Sequence of chain 1.X:
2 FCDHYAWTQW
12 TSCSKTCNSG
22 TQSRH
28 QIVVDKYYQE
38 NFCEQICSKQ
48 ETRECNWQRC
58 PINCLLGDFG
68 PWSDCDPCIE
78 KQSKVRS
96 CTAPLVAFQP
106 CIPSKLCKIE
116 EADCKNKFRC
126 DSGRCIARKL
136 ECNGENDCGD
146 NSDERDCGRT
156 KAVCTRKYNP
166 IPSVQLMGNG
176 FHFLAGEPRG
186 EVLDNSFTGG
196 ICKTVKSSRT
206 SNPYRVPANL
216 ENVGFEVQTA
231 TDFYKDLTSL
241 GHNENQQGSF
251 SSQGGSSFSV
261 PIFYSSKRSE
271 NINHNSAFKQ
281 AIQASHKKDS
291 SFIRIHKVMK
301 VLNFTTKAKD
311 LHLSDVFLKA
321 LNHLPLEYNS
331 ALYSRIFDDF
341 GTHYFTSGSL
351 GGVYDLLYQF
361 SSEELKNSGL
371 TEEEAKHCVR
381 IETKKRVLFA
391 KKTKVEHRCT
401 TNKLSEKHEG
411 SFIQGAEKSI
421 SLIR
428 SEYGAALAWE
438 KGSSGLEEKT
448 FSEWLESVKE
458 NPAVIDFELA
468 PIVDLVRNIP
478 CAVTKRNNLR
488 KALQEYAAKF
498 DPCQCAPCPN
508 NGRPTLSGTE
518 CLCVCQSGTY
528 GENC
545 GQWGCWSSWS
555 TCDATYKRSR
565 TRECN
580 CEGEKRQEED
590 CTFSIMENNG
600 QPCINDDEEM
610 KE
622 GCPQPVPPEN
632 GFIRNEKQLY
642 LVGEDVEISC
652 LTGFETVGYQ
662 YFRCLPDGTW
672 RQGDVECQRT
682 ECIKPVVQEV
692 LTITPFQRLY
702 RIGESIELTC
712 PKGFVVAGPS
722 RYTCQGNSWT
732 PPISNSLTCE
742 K

The small molecule below binds the protein below.
Small molecule (SMILES): CC(=O)N[C@@H]1[C@@H](O)[C@H](O)[C@@H](CO)O[C@H]1O

Binding-site contacts:
Ligand atom O5 contacts residue ASN180 of chain 1.U at 2.5 Å (h-bond).
Ligand atom O5 contacts residue ILE413 of chain 1.X at 4.2 Å.
Ligand atom O3 contacts residue LYS224 of chain 1.U at 3.7 Å.
Ligand atom C6 contacts residue ILE413 of chain 1.X at 3.9 Å (hydrophobic).
Ligand atom O7 contacts residue ASN180 of chain 1.U at 4.1 Å.
Ligand atom O5 contacts residue TYR179 of chain 1.U at 4.4 Å.
Ligand atom O7 contacts residue LYS222 of chain 1.U at 3.9 Å.
Ligand atom C7 contacts residue ASN180 of chain 1.U at 3.2 Å.
Ligand atom C3 contacts residue ASN180 of chain 1.U at 3.8 Å.
Ligand atom C5 contacts residue ILE413 of chain 1.X at 4.4 Å (hydrophobic).
Ligand atom C5 contacts residue ASN180 of chain 1.U at 3.8 Å.
Ligand atom C4 contacts residue ASN180 of chain 1.U at 4.3 Å.
Ligand atom C2 contacts residue ASN180 of chain 1.U at 2.4 Å.
Ligand atom C8 contacts residue ASN180 of chain 1.U at 3.3 Å.
Ligand atom C8 contacts residue LYS224 of chain 1.U at 3.6 Å.
Ligand atom N2 contacts residue ASN180 of chain 1.U at 2.8 Å (h-bond).
Ligand atom C1 contacts residue ASN180 of chain 1.U at 1.4 Å.

Sequence of chain 1.U:
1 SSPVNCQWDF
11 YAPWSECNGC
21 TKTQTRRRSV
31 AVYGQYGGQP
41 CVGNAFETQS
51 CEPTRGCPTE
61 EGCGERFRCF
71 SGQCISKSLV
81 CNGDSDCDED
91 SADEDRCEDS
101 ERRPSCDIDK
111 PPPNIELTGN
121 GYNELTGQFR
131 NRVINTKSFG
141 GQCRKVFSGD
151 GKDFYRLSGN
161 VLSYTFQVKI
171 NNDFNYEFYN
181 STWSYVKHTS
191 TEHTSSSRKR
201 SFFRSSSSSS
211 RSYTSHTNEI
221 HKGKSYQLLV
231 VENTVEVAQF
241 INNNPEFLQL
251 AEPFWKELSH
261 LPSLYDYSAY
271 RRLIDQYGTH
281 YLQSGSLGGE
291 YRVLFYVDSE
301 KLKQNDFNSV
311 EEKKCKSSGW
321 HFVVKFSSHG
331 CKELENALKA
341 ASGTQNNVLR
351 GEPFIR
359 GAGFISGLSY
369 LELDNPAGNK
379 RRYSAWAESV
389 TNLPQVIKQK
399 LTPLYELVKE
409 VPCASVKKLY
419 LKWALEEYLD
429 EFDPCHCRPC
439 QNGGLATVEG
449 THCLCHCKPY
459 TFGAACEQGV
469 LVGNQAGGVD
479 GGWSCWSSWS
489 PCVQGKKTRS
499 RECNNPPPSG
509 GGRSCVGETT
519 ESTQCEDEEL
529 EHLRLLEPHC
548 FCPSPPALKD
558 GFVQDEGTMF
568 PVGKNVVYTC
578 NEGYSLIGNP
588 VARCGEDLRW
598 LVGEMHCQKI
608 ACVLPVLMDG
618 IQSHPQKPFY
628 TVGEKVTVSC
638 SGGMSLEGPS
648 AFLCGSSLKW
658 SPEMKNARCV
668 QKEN